Binding-site contacts:
Ligand atom O7 contacts residue ASN109 of chain 1.C at 3.2 Å (h-bond).
Ligand atom C7 contacts residue ASN109 of chain 1.C at 3.2 Å.
Ligand atom C3 contacts residue ASN112 of chain 1.C at 3.7 Å.
Ligand atom C3 contacts residue THR111 of chain 1.C at 3.8 Å.
Ligand atom C2 contacts residue ASN109 of chain 1.C at 2.4 Å.
Ligand atom C2 contacts residue ASN112 of chain 1.C at 4.3 Å.
Ligand atom C3 contacts residue ASN109 of chain 1.C at 3.8 Å.
Ligand atom O5 contacts residue ASN112 of chain 1.C at 4.5 Å.
Ligand atom N2 contacts residue ASN109 of chain 1.C at 2.8 Å (h-bond).
Ligand atom O4 contacts residue ASN112 of chain 1.C at 4.3 Å.
Ligand atom C2 contacts residue THR111 of chain 1.C at 3.4 Å.
Ligand atom N2 contacts residue THR111 of chain 1.C at 2.6 Å (h-bond).
Ligand atom C1 contacts residue ASN109 of chain 1.C at 1.4 Å.
Ligand atom C8 contacts residue VAL158 of chain 1.C at 3.7 Å (hydrophobic).
Ligand atom O5 contacts residue ASN109 of chain 1.C at 2.4 Å (h-bond).
Ligand atom O7 contacts residue THR111 of chain 1.C at 4.5 Å.
Ligand atom C6 contacts residue VAL114 of chain 1.C at 3.9 Å (hydrophobic).
Ligand atom C8 contacts residue THR111 of chain 1.C at 3.5 Å.
Ligand atom C1 contacts residue THR111 of chain 1.C at 3.4 Å.
Ligand atom N2 contacts residue ASN112 of chain 1.C at 4.5 Å.
Ligand atom C8 contacts residue ASN109 of chain 1.C at 3.5 Å.
Ligand atom C4 contacts residue ASN112 of chain 1.C at 4.2 Å.
Ligand atom C1 contacts residue ASN112 of chain 1.C at 4.0 Å.
Ligand atom C5 contacts residue ASN112 of chain 1.C at 4.0 Å.
Ligand atom O6 contacts residue VAL114 of chain 1.C at 3.8 Å.
Ligand atom C7 contacts residue THR111 of chain 1.C at 3.4 Å.
Ligand atom C4 contacts residue ASN109 of chain 1.C at 4.2 Å.
Ligand atom C5 contacts residue ASN109 of chain 1.C at 3.7 Å.

The small molecule below binds the protein below.
Small molecule (SMILES): CC(=O)N[C@H]1[C@H](O[C@H]2[C@H](O)[C@@H](NC(C)=O)CO[C@@H]2CO)O[C@H](CO)[C@@H](O[C@@H]2O[C@H](CO[C@H]3O[C@H](CO)[C@@H](O)[C@H](O)[C@@H]3O)[C@@H](O[C@H]3O[C@H](CO)[C@@H](O)[C@H](O)[C@@H]3O)[C@H](O)[C@@H]2O)[C@@H]1O

Sequence of chain 1.C:
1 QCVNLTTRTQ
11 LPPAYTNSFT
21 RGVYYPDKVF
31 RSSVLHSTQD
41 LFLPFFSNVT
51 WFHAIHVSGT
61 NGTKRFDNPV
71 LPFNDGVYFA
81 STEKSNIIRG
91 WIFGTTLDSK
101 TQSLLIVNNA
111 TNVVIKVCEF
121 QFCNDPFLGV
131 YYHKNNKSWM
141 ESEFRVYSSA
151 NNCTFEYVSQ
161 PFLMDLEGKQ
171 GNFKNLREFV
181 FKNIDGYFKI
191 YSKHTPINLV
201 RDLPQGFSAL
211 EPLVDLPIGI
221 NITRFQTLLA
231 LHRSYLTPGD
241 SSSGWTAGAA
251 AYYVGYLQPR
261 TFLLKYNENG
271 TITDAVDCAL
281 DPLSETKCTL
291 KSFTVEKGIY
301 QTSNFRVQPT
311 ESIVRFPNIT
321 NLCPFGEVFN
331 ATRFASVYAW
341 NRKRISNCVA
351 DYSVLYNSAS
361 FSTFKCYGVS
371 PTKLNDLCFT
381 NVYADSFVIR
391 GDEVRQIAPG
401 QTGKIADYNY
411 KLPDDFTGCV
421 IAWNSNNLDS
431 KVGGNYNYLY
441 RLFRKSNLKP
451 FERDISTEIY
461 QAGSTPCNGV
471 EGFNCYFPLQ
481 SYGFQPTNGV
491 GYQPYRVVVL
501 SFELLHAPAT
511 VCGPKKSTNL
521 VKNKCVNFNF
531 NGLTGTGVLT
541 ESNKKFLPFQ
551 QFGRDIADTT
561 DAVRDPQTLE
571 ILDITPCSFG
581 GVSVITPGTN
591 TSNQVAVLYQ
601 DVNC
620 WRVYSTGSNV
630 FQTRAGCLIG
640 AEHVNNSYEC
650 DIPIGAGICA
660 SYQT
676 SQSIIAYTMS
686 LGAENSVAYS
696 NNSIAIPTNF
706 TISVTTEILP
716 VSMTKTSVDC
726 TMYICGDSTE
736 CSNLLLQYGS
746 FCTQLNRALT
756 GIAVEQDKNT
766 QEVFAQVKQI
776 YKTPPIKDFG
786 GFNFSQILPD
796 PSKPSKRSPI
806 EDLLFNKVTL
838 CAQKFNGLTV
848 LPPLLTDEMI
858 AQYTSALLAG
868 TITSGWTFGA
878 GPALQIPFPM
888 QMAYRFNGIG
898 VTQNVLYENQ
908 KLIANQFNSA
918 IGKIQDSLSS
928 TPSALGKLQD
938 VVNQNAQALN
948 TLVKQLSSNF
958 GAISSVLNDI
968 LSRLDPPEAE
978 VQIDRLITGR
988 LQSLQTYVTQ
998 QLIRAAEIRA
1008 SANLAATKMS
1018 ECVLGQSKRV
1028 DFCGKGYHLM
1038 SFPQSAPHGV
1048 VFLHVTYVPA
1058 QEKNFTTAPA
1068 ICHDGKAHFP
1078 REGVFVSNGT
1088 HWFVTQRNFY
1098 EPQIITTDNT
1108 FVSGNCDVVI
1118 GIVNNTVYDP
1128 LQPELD